Sequence of chain 1.A:
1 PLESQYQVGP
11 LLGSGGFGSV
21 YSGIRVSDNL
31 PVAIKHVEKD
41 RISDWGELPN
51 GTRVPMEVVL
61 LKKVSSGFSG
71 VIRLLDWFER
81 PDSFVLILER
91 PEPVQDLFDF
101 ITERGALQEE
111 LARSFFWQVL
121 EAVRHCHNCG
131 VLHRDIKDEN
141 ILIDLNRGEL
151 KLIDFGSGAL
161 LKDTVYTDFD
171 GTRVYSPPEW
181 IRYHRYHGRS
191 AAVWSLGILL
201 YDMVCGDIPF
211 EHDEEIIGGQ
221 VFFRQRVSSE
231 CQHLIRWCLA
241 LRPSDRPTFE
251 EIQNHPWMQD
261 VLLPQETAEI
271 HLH

A small-molecule ligand and the protein it binds are described below.
Small molecule (SMILES): O=C1NC(=O)c2cc3[Ru]45(C#[O+])(<-n6ccccc6-c3cc21)[S]1CC[S]4CC[S]5CC1

Binding-site contacts:
Ligand atom O3 contacts residue LEU12 of chain 1.A at 3.5 Å.
Ligand atom S2 contacts residue ILE153 of chain 1.A at 3.8 Å.
Ligand atom C15 contacts residue LEU12 of chain 1.A at 4.1 Å (hydrophobic).
Ligand atom C10 contacts residue LEU12 of chain 1.A at 3.6 Å (hydrophobic).
Ligand atom N46 contacts residue ALA33 of chain 1.A at 3.3 Å.
Ligand atom C37 contacts residue ILE153 of chain 1.A at 3.9 Å (hydrophobic).
Ligand atom O47 contacts residue LEU88 of chain 1.A at 3.4 Å.
Ligand atom N46 contacts residue GLU89 of chain 1.A at 3.1 Å (salt-bridge).
Ligand atom C27 contacts residue GLU89 of chain 1.A at 4.2 Å.
Ligand atom O47 contacts residue ILE72 of chain 1.A at 3.7 Å.
Ligand atom C27 contacts residue LEU142 of chain 1.A at 4.0 Å (hydrophobic).
Ligand atom C45 contacts residue GLU89 of chain 1.A at 4.0 Å.
Ligand atom C25 contacts residue ILE153 of chain 1.A at 3.4 Å (hydrophobic).
Ligand atom C34 contacts residue ILE153 of chain 1.A at 3.5 Å (hydrophobic).
Ligand atom C3 contacts residue GLU139 of chain 1.A at 3.6 Å.
Ligand atom C38 contacts residue PHE17 of chain 1.A at 3.2 Å (hydrophobic).
Ligand atom N49 contacts residue PHE17 of chain 1.A at 4.0 Å.
Ligand atom C26 contacts residue ILE153 of chain 1.A at 4.0 Å (hydrophobic).
Ligand atom C4 contacts residue GLU139 of chain 1.A at 4.2 Å.
Ligand atom C7 contacts residue LEU142 of chain 1.A at 3.2 Å (hydrophobic).
Ligand atom O3 contacts residue VAL20 of chain 1.A at 3.4 Å.
Ligand atom O28 contacts residue ALA33 of chain 1.A at 3.9 Å.
Ligand atom C38 contacts residue ASP154 of chain 1.A at 3.8 Å.
Ligand atom O47 contacts residue ILE153 of chain 1.A at 4.1 Å.
Ligand atom S2 contacts residue GLU139 of chain 1.A at 4.0 Å.
Ligand atom C37 contacts residue PHE17 of chain 1.A at 4.0 Å (hydrophobic).
Ligand atom C15 contacts residue GLY13 of chain 1.A at 4.1 Å.
Ligand atom C40 contacts residue PHE17 of chain 1.A at 3.2 Å (hydrophobic).
Ligand atom C7 contacts residue ASP96 of chain 1.A at 4.0 Å.
Ligand atom C27 contacts residue ALA33 of chain 1.A at 3.6 Å (hydrophobic).
Ligand atom C15 contacts residue PHE17 of chain 1.A at 4.2 Å (hydrophobic).
Ligand atom C39 contacts residue PHE17 of chain 1.A at 3.0 Å (hydrophobic).
Ligand atom C15 contacts residue VAL20 of chain 1.A at 4.1 Å (hydrophobic).
Ligand atom C35 contacts residue ILE153 of chain 1.A at 3.8 Å (hydrophobic).
Ligand atom O28 contacts residue ARG90 of chain 1.A at 3.6 Å.
Ligand atom O47 contacts residue GLU89 of chain 1.A at 4.1 Å.
Ligand atom O3 contacts residue PHE17 of chain 1.A at 3.8 Å.
Ligand atom O3 contacts residue GLY13 of chain 1.A at 3.1 Å (h-bond).
Ligand atom C45 contacts residue ALA33 of chain 1.A at 3.8 Å (hydrophobic).
Ligand atom C3 contacts residue ASP96 of chain 1.A at 3.7 Å.